Sequence of chain 2.A:
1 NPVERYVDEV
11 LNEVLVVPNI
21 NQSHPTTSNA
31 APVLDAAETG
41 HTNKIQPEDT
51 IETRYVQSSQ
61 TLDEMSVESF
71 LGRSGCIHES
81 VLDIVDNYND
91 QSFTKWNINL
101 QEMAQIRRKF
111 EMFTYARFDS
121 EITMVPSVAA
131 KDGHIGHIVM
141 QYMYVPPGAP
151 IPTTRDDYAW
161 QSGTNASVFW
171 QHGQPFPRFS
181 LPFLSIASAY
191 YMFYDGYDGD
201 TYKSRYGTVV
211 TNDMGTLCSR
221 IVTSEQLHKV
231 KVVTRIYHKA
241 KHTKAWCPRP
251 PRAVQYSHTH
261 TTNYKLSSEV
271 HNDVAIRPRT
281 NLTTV

This protein binds this small molecule.
Small molecule (SMILES): Cc1cc(CCCOc2c(C)cc(-c3nnn(C)n3)cc2C)on1

Binding-site contacts:
Ligand atom C4 contacts residue MET214 of chain 2.A at 3.7 Å (hydrophobic).
Ligand atom CM6 contacts residue LEU181 of chain 2.A at 3.8 Å (hydrophobic).
Ligand atom C4 contacts residue TYR190 of chain 2.A at 3.7 Å (hydrophobic).
Ligand atom CM2 contacts residue ILE77 of chain 2.A at 3.8 Å (hydrophobic).
Ligand atom C2A contacts residue PHE179 of chain 2.A at 3.5 Å (hydrophobic).
Ligand atom N5A contacts residue MET124 of chain 2.A at 3.9 Å.
Ligand atom C3 contacts residue LEU100 of chain 2.A at 3.8 Å (hydrophobic).
Ligand atom CM3 contacts residue TYR190 of chain 2.A at 3.6 Å (hydrophobic).
Ligand atom O1B contacts residue ILE98 of chain 2.A at 3.2 Å.
Ligand atom CM4 contacts residue TYR144 of chain 2.A at 3.8 Å (hydrophobic).
Ligand atom C6B contacts residue LEU181 of chain 2.A at 3.5 Å (hydrophobic).
Ligand atom N4A contacts residue PHE179 of chain 2.A at 3.5 Å.
Ligand atom O1 contacts residue MET214 of chain 2.A at 3.2 Å.
Ligand atom C2B contacts residue ILE122 of chain 2.A at 4.0 Å (hydrophobic).
Ligand atom C5B contacts residue LEU181 of chain 2.A at 3.6 Å (hydrophobic).
Ligand atom CM2 contacts residue ILE122 of chain 2.A at 3.8 Å (hydrophobic).
Ligand atom CM4 contacts residue TYR142 of chain 2.A at 3.7 Å (hydrophobic).
Ligand atom N1A contacts residue PHE179 of chain 2.A at 3.3 Å.
Ligand atom CM4 contacts residue ALA166 of chain 2.A at 3.1 Å (hydrophobic).
Ligand atom N2 contacts residue MET214 of chain 2.A at 3.8 Å.
Ligand atom O1 contacts residue LEU100 of chain 2.A at 3.7 Å.
Ligand atom N5A contacts residue PHE179 of chain 2.A at 3.3 Å.
Ligand atom N1A contacts residue LEU217 of chain 2.A at 3.3 Å.
Ligand atom C2A contacts residue LEU217 of chain 2.A at 4.0 Å (hydrophobic).
Ligand atom C5B contacts residue TYR144 of chain 2.A at 3.8 Å (hydrophobic).
Ligand atom N2 contacts residue LEU100 of chain 2.A at 3.8 Å.
Ligand atom N5A contacts residue LEU217 of chain 2.A at 3.6 Å.
Ligand atom N4A contacts residue TYR144 of chain 2.A at 3.7 Å.
Ligand atom C1B contacts residue ILE98 of chain 2.A at 3.7 Å (hydrophobic).
Ligand atom N3A contacts residue TYR144 of chain 2.A at 3.2 Å.
Ligand atom CM6 contacts residue TYR144 of chain 2.A at 3.7 Å (hydrophobic).
Ligand atom CM4 contacts residue VAL168 of chain 2.A at 3.9 Å (hydrophobic).
Ligand atom C1B contacts residue LEU181 of chain 2.A at 4.0 Å (hydrophobic).
Ligand atom N3A contacts residue PHE179 of chain 2.A at 3.7 Å.
Ligand atom C1C contacts residue MET214 of chain 2.A at 3.2 Å (hydrophobic).
Ligand atom N1A contacts residue MET124 of chain 2.A at 3.6 Å.
Ligand atom C5 contacts residue MET214 of chain 2.A at 3.4 Å (hydrophobic).
Ligand atom C4 contacts residue LEU100 of chain 2.A at 3.9 Å (hydrophobic).
Ligand atom CM6 contacts residue LEU184 of chain 2.A at 3.7 Å (hydrophobic).
Ligand atom C6B contacts residue ILE98 of chain 2.A at 3.8 Å (hydrophobic).